Sequence of chain 1.B:
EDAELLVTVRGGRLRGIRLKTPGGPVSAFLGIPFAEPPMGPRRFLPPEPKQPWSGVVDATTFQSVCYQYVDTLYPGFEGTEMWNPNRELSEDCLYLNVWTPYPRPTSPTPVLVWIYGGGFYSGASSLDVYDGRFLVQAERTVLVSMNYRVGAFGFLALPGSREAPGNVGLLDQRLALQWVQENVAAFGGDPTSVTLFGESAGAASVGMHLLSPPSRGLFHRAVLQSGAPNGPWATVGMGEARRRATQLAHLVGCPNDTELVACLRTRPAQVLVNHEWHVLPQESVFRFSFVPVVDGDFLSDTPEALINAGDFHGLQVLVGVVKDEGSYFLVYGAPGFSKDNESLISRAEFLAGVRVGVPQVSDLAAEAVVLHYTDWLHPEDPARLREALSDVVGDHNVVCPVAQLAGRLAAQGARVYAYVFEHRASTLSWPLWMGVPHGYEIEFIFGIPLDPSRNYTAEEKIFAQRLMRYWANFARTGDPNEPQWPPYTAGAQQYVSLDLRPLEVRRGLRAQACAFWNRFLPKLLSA

This small molecule binds to this protein.
Small molecule (SMILES): CC(=O)N[C@H]1[C@H](O[C@H]2[C@H](O)[C@@H](NC(C)=O)CO[C@@H]2CO[C@@H]2O[C@@H](C)[C@@H](O)[C@@H](O)[C@@H]2O)O[C@H](CO)[C@@H](O)[C@@H]1O

Binding-site contacts:
Ligand atom O5 contacts residue ASN347 of chain 1.B at 2.5 Å (h-bond).
Ligand atom C6 contacts residue ASP346 of chain 1.B at 4.3 Å.
Ligand atom O5 contacts residue PHE343 of chain 1.B at 4.5 Å.
Ligand atom O7 contacts residue GLY342 of chain 1.B at 3.1 Å (h-bond).
Ligand atom O7 contacts residue PRO341 of chain 1.B at 3.6 Å.
Ligand atom C8 contacts residue GLY342 of chain 1.B at 3.2 Å.
Ligand atom C6 contacts residue SER344 of chain 1.B at 4.2 Å.
Ligand atom O7 contacts residue PHE343 of chain 1.B at 4.2 Å.
Ligand atom C1 contacts residue GLY342 of chain 1.B at 4.1 Å.
Ligand atom C3 contacts residue ASN347 of chain 1.B at 3.8 Å.
Ligand atom C7 contacts residue GLY342 of chain 1.B at 3.3 Å.
Ligand atom O4 contacts residue GLY342 of chain 1.B at 4.3 Å.
Ligand atom C6 contacts residue PHE343 of chain 1.B at 4.0 Å (hydrophobic).
Ligand atom O7 contacts residue ALA340 of chain 1.B at 3.9 Å.
Ligand atom C2 contacts residue ASN347 of chain 1.B at 2.4 Å.
Ligand atom C1 contacts residue ASN347 of chain 1.B at 1.5 Å.
Ligand atom C3 contacts residue GLY342 of chain 1.B at 4.2 Å.
Ligand atom C1 contacts residue SER344 of chain 1.B at 3.9 Å.
Ligand atom N2 contacts residue GLY342 of chain 1.B at 4.3 Å.
Ligand atom C5 contacts residue GLY342 of chain 1.B at 4.3 Å.
Ligand atom C5 contacts residue ASN347 of chain 1.B at 4.1 Å.
Ligand atom C8 contacts residue ASN347 of chain 1.B at 3.8 Å.
Ligand atom C6 contacts residue ASN347 of chain 1.B at 4.0 Å.
Ligand atom O5 contacts residue SER344 of chain 1.B at 3.5 Å (h-bond).
Ligand atom O7 contacts residue ASN347 of chain 1.B at 4.4 Å.
Ligand atom C5 contacts residue ASN347 of chain 1.B at 3.8 Å.
Ligand atom N2 contacts residue ASN347 of chain 1.B at 2.8 Å (h-bond).
Ligand atom C4 contacts residue ASN347 of chain 1.B at 4.3 Å.
Ligand atom C6 contacts residue SER344 of chain 1.B at 3.9 Å.
Ligand atom O5 contacts residue SER344 of chain 1.B at 3.4 Å.
Ligand atom C7 contacts residue PRO341 of chain 1.B at 4.0 Å (hydrophobic).
Ligand atom C7 contacts residue ASN347 of chain 1.B at 3.5 Å.
Ligand atom C5 contacts residue PHE343 of chain 1.B at 4.1 Å (hydrophobic).
Ligand atom C5 contacts residue SER344 of chain 1.B at 4.3 Å.
Ligand atom C5 contacts residue SER344 of chain 1.B at 4.1 Å.
Ligand atom C8 contacts residue PRO341 of chain 1.B at 3.7 Å (hydrophobic).